Binding-site contacts:
Ligand atom O3 contacts residue LEU52 of chain 1.E at 4.2 Å.
Ligand atom C2' contacts residue ILE49 of chain 1.E at 3.6 Å (hydrophobic).
Ligand atom C1 contacts residue SER22 of chain 1.E at 3.4 Å.
Ligand atom C3 contacts residue ILE49 of chain 1.E at 3.8 Å (hydrophobic).
Ligand atom C5' contacts residue MET67 of chain 1.E at 3.4 Å (hydrophobic).
Ligand atom C4' contacts residue ILE49 of chain 1.E at 3.4 Å (hydrophobic).
Ligand atom O2 contacts residue TYR20 of chain 1.E at 3.9 Å.
Ligand atom C1 contacts residue PPY1 of chain 1.P at 4.1 Å.
Ligand atom C2 contacts residue ASN54 of chain 1.E at 3.7 Å.
Ligand atom C2' contacts residue PHE53 of chain 1.E at 4.0 Å (hydrophobic).
Ligand atom O1 contacts residue ARG175 of chain 1.E at 2.7 Å (salt-bridge).
Ligand atom C5' contacts residue ILE49 of chain 1.E at 3.8 Å (hydrophobic).
Ligand atom C5' contacts residue GLU69 of chain 1.E at 3.7 Å.
Ligand atom C1' contacts residue PHE53 of chain 1.E at 4.0 Å (hydrophobic).
Ligand atom C2' contacts residue TYR20 of chain 1.E at 3.5 Å (hydrophobic).
Ligand atom O2 contacts residue ARG175 of chain 1.E at 4.3 Å.
Ligand atom C1' contacts residue TYR20 of chain 1.E at 4.3 Å (hydrophobic).
Ligand atom O2 contacts residue ASN54 of chain 1.E at 3.3 Å.
Ligand atom C1 contacts residue ARG175 of chain 1.E at 3.8 Å.
Ligand atom C4' contacts residue GLU69 of chain 1.E at 4.2 Å.
Ligand atom O3 contacts residue ASN54 of chain 1.E at 3.0 Å (h-bond).
Ligand atom O2 contacts residue THR34 of chain 1.E at 4.2 Å.
Ligand atom C3' contacts residue PHE53 of chain 1.E at 4.2 Å (hydrophobic).
Ligand atom C3' contacts residue GLY51 of chain 1.E at 3.4 Å.
Ligand atom O1 contacts residue PPY1 of chain 1.P at 3.4 Å.
Ligand atom C4' contacts residue MET67 of chain 1.E at 3.5 Å (hydrophobic).
Ligand atom C1' contacts residue ILE49 of chain 1.E at 3.4 Å (hydrophobic).
Ligand atom C1 contacts residue ASN54 of chain 1.E at 3.4 Å.
Ligand atom C2 contacts residue PHE53 of chain 1.E at 4.2 Å (hydrophobic).
Ligand atom C3 contacts residue TYR20 of chain 1.E at 4.3 Å (hydrophobic).
Ligand atom O2 contacts residue SER22 of chain 1.E at 2.6 Å (h-bond).
Ligand atom O1 contacts residue ASN54 of chain 1.E at 3.8 Å.
Ligand atom O1 contacts residue SER22 of chain 1.E at 3.5 Å (h-bond).
Ligand atom C6' contacts residue ILE49 of chain 1.E at 3.7 Å (hydrophobic).
Ligand atom C3 contacts residue PPY1 of chain 1.P at 3.9 Å.
Ligand atom C3' contacts residue MET67 of chain 1.E at 3.4 Å (hydrophobic).
Ligand atom C2' contacts residue GLY51 of chain 1.E at 3.9 Å.
Ligand atom C6' contacts residue PHE53 of chain 1.E at 4.1 Å (hydrophobic).
Ligand atom O3 contacts residue PHE53 of chain 1.E at 3.2 Å.
Ligand atom C3' contacts residue ILE49 of chain 1.E at 3.9 Å (hydrophobic).

The protein below binds the small molecule below.
Small molecule (SMILES): O=C(O)C(=O)Cc1ccccc1

Sequence of chain 1.E:
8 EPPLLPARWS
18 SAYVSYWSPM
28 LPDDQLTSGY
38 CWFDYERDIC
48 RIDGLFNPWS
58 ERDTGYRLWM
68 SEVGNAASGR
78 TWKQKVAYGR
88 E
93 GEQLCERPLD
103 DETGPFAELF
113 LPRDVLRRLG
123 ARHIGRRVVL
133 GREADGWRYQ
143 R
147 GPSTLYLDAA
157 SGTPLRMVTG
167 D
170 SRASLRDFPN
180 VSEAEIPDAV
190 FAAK